Sequence of chain 1.B:
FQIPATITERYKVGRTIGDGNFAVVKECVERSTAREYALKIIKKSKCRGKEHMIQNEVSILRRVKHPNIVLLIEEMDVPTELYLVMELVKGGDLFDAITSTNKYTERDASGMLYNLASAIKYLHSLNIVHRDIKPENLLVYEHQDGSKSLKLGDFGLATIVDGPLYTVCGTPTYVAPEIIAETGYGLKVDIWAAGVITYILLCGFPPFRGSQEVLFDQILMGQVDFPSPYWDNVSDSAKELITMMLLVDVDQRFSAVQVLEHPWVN

Binding-site contacts:
Ligand atom N22 contacts residue ASP106 of chain 1.B at 3.7 Å.
Ligand atom O14 contacts residue LYS100 of chain 1.B at 3.8 Å.
Ligand atom C34 contacts residue GLY28 of chain 1.B at 3.8 Å.
Ligand atom C15 contacts residue GLU37 of chain 1.B at 3.6 Å.
Ligand atom C39 contacts residue ASP164 of chain 1.B at 3.8 Å.
Ligand atom N5 contacts residue LEU149 of chain 1.B at 3.6 Å.
Ligand atom N29 contacts residue VAL35 of chain 1.B at 3.9 Å.
Ligand atom C38 contacts residue LEU149 of chain 1.B at 3.8 Å (hydrophobic).
Ligand atom C13 contacts residue VAL99 of chain 1.B at 3.8 Å (hydrophobic).
Ligand atom C6 contacts residue GLU97 of chain 1.B at 3.2 Å.
Ligand atom N7 contacts residue VAL99 of chain 1.B at 2.9 Å (h-bond).
Ligand atom C11 contacts residue GLY102 of chain 1.B at 3.8 Å.
Ligand atom O14 contacts residue VAL99 of chain 1.B at 3.2 Å (h-bond).
Ligand atom C8 contacts residue GLY102 of chain 1.B at 3.7 Å.
Ligand atom C35 contacts residue VAL35 of chain 1.B at 3.9 Å (hydrophobic).
Ligand atom C39 contacts residue ASN147 of chain 1.B at 3.4 Å.
Ligand atom C31 contacts residue VAL35 of chain 1.B at 3.8 Å (hydrophobic).
Ligand atom C8 contacts residue VAL99 of chain 1.B at 3.6 Å (hydrophobic).
Ligand atom C39 contacts residue GLU146 of chain 1.B at 3.5 Å.
Ligand atom C12 contacts residue GLY102 of chain 1.B at 3.6 Å.
Ligand atom N5 contacts residue LEU98 of chain 1.B at 3.7 Å.
Ligand atom C17 contacts residue ILE27 of chain 1.B at 3.1 Å (hydrophobic).
Ligand atom C30 contacts residue VAL35 of chain 1.B at 3.8 Å (hydrophobic).
Ligand atom O41 contacts residue LYS50 of chain 1.B at 3.4 Å (salt-bridge).
Ligand atom C4 contacts residue VAL99 of chain 1.B at 3.6 Å (hydrophobic).
Ligand atom N16 contacts residue ASP106 of chain 1.B at 3.8 Å.
Ligand atom C37 contacts residue ASP164 of chain 1.B at 3.8 Å.
Ligand atom C19 contacts residue ASP106 of chain 1.B at 3.8 Å.
Ligand atom N5 contacts residue VAL99 of chain 1.B at 3.0 Å (h-bond).
Ligand atom C13 contacts residue GLY102 of chain 1.B at 3.6 Å.
Ligand atom N3 contacts residue ILE27 of chain 1.B at 3.7 Å.
Ligand atom C15 contacts residue LEU98 of chain 1.B at 3.7 Å (hydrophobic).
Ligand atom O40 contacts residue LYS50 of chain 1.B at 3.6 Å (salt-bridge).
Ligand atom C6 contacts residue LEU149 of chain 1.B at 3.4 Å (hydrophobic).
Ligand atom C1 contacts residue LEU149 of chain 1.B at 3.6 Å (hydrophobic).
Ligand atom C35 contacts residue ILE27 of chain 1.B at 3.9 Å (hydrophobic).
Ligand atom C18 contacts residue ASP106 of chain 1.B at 3.2 Å.
Ligand atom C6 contacts residue VAL99 of chain 1.B at 3.7 Å (hydrophobic).
Ligand atom C33 contacts residue GLY28 of chain 1.B at 3.8 Å.
Ligand atom C34 contacts residue ILE27 of chain 1.B at 3.6 Å (hydrophobic).

The protein below binds the small molecule below.
Small molecule (SMILES): COc1cc(N2CCC(N3CCN(C)CC3)CC2)ccc1Nc1ncc(Cl)c(Nc2ccccc2S(=O)(=O)C(C)C)n1